A protein and the small-molecule ligand that binds it are described below.
Small molecule (SMILES): CC(C)[C@H](NC(=O)[C@@H](NC(=O)[C@H](C)NC(=O)[C@@H]1CCCN1C(=O)[C@@H](N)Cc1ccccc1)[C@@H](C)OP(=O)(O)O)C(=O)O

Binding-site contacts:
Ligand atom CG2 contacts residue GLY176 of chain 1.A at 3.6 Å.
Ligand atom N contacts residue ASN231 of chain 1.A at 2.9 Å (h-bond).
Ligand atom CB contacts residue ASN180 of chain 1.A at 3.2 Å.
Ligand atom O contacts residue LEU179 of chain 1.A at 3.5 Å.
Ligand atom P contacts residue ARG61 of chain 1.A at 3.6 Å.
Ligand atom O contacts residue ASN231 of chain 1.A at 3.0 Å (h-bond).
Ligand atom C contacts residue ASN231 of chain 1.A at 3.7 Å.
Ligand atom O2P contacts residue ARG134 of chain 1.A at 2.8 Å (salt-bridge).
Ligand atom CA contacts residue LEU179 of chain 1.A at 3.8 Å (hydrophobic).
Ligand atom OXT contacts residue LYS54 of chain 1.A at 3.6 Å.
Ligand atom O2P contacts residue ARG61 of chain 1.A at 2.9 Å (salt-bridge).
Ligand atom O3P contacts residue TYR135 of chain 1.A at 2.6 Å (h-bond).
Ligand atom CG2 contacts residue ARG134 of chain 1.A at 3.8 Å.
Ligand atom CA contacts residue ASN180 of chain 1.A at 3.2 Å.
Ligand atom O contacts residue LYS127 of chain 1.A at 2.8 Å (salt-bridge).
Ligand atom CA contacts residue ASN231 of chain 1.A at 3.6 Å.
Ligand atom CB contacts residue NJC1 of chain 1.F at 3.9 Å.
Ligand atom O3P contacts residue ARG134 of chain 1.A at 2.9 Å (salt-bridge).
Ligand atom CG1 contacts residue NJC1 of chain 1.F at 3.7 Å.
Ligand atom CG2 contacts residue ASN180 of chain 1.A at 3.6 Å.
Ligand atom CG1 contacts residue LEU179 of chain 1.A at 3.8 Å (hydrophobic).
Ligand atom CD2 contacts residue ARG65 of chain 1.A at 3.7 Å.
Ligand atom OXT contacts residue NJC1 of chain 1.F at 3.4 Å.
Ligand atom P contacts residue ARG134 of chain 1.A at 3.8 Å.
Ligand atom O contacts residue ASN180 of chain 1.A at 2.9 Å (h-bond).
Ligand atom O1P contacts residue ARG61 of chain 1.A at 2.9 Å (salt-bridge).
Ligand atom CG2 contacts residue VAL183 of chain 1.A at 3.7 Å (hydrophobic).
Ligand atom C contacts residue ASN180 of chain 1.A at 3.6 Å.
Ligand atom CB contacts residue ASN231 of chain 1.A at 3.6 Å.
Ligand atom CB contacts residue ASN231 of chain 1.A at 3.6 Å.
Ligand atom P contacts residue TYR135 of chain 1.A at 3.8 Å.
Ligand atom CA contacts residue ASN231 of chain 1.A at 3.7 Å.
Ligand atom O1P contacts residue LYS54 of chain 1.A at 3.8 Å.
Ligand atom CG1 contacts residue LEU227 of chain 1.A at 3.5 Å (hydrophobic).
Ligand atom CB contacts residue TRP235 of chain 1.A at 3.9 Å (hydrophobic).
Ligand atom O contacts residue VAL183 of chain 1.A at 3.5 Å.
Ligand atom CG contacts residue VAL183 of chain 1.A at 3.7 Å (hydrophobic).
Ligand atom N contacts residue ASN180 of chain 1.A at 3.0 Å (h-bond).
Ligand atom C contacts residue LYS127 of chain 1.A at 3.8 Å.
Ligand atom CG2 contacts residue NJC1 of chain 1.F at 3.9 Å.

Sequence of chain 1.A:
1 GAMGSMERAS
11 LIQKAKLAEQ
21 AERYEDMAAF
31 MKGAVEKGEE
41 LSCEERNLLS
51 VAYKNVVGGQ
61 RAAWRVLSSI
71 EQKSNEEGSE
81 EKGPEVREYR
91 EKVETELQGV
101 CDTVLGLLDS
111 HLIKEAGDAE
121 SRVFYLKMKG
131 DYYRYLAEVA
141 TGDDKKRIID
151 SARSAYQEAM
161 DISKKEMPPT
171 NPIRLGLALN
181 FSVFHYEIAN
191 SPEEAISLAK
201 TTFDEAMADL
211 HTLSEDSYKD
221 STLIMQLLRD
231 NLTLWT